This small molecule binds to this protein.
Small molecule (SMILES): Cc1nn(C)c(C)c1NS(=O)(=O)c1c(Cl)cc(-c2ccnc(N3CCNCC3)c2)cc1Cl

Binding-site contacts:
Ligand atom CAM contacts residue GLN383 of chain 1.A at 3.4 Å.
Ligand atom CAH contacts residue GLY171 of chain 1.A at 3.6 Å.
Ligand atom CAN contacts residue TYR67 of chain 1.A at 3.8 Å (hydrophobic).
Ligand atom CLG contacts residue TYR307 of chain 1.A at 2.8 Å.
Ligand atom NBE contacts residue SER292 of chain 1.A at 3.7 Å.
Ligand atom CAO contacts residue TYR183 of chain 1.A at 3.8 Å (hydrophobic).
Ligand atom CAP contacts residue THR169 of chain 1.A at 3.8 Å.
Ligand atom NAS contacts residue GLN383 of chain 1.A at 3.2 Å (h-bond).
Ligand atom NAS contacts residue ASN133 of chain 1.A at 3.4 Å (h-bond).
Ligand atom CAU contacts residue SER292 of chain 1.A at 3.7 Å.
Ligand atom CAY contacts residue TYR183 of chain 1.A at 3.9 Å (hydrophobic).
Ligand atom CAC contacts residue PHE77 of chain 1.A at 3.6 Å (hydrophobic).
Ligand atom CAB contacts residue GLU69 of chain 1.A at 3.8 Å.
Ligand atom CAI contacts residue VAL68 of chain 1.A at 3.9 Å (hydrophobic).
Ligand atom CLF contacts residue GLY359 of chain 1.A at 3.6 Å.
Ligand atom CAO contacts residue PHE77 of chain 1.A at 3.9 Å (hydrophobic).
Ligand atom CAP contacts residue MYA1 of chain 1.C at 3.8 Å.
Ligand atom SBF contacts residue HIS185 of chain 1.A at 3.6 Å.
Ligand atom OAE contacts residue HIS185 of chain 1.A at 3.0 Å.
Ligand atom CAL contacts residue TYR183 of chain 1.A at 3.3 Å (hydrophobic).
Ligand atom NAQ contacts residue GLY171 of chain 1.A at 3.7 Å.
Ligand atom NAS contacts residue THR169 of chain 1.A at 3.8 Å.
Ligand atom CAC contacts residue PHE75 of chain 1.A at 3.6 Å (hydrophobic).
Ligand atom CAK contacts residue TYR183 of chain 1.A at 3.6 Å (hydrophobic).
Ligand atom CAC contacts residue VAL68 of chain 1.A at 3.3 Å (hydrophobic).
Ligand atom CAB contacts residue ASP70 of chain 1.A at 3.4 Å.
Ligand atom OAD contacts residue HIS185 of chain 1.A at 3.0 Å.
Ligand atom NBD contacts residue LEU361 of chain 1.A at 3.8 Å.
Ligand atom CAC contacts residue ARG76 of chain 1.A at 3.9 Å.
Ligand atom CAA contacts residue PHE198 of chain 1.A at 3.4 Å (hydrophobic).
Ligand atom NAR contacts residue PHE75 of chain 1.A at 3.7 Å.
Ligand atom CBA contacts residue LEU361 of chain 1.A at 3.7 Å (hydrophobic).
Ligand atom CLG contacts residue PHE77 of chain 1.A at 3.6 Å.
Ligand atom CAC contacts residue SER292 of chain 1.A at 3.9 Å.
Ligand atom CAN contacts residue MYA1 of chain 1.C at 3.7 Å.
Ligand atom CAA contacts residue SER292 of chain 1.A at 3.8 Å.
Ligand atom CAN contacts residue ASN133 of chain 1.A at 3.7 Å.
Ligand atom CAK contacts residue PHE77 of chain 1.A at 3.4 Å (hydrophobic).
Ligand atom NAR contacts residue SER292 of chain 1.A at 2.8 Å (h-bond).
Ligand atom CAZ contacts residue TYR183 of chain 1.A at 3.5 Å (hydrophobic).

Sequence of chain 1.A:
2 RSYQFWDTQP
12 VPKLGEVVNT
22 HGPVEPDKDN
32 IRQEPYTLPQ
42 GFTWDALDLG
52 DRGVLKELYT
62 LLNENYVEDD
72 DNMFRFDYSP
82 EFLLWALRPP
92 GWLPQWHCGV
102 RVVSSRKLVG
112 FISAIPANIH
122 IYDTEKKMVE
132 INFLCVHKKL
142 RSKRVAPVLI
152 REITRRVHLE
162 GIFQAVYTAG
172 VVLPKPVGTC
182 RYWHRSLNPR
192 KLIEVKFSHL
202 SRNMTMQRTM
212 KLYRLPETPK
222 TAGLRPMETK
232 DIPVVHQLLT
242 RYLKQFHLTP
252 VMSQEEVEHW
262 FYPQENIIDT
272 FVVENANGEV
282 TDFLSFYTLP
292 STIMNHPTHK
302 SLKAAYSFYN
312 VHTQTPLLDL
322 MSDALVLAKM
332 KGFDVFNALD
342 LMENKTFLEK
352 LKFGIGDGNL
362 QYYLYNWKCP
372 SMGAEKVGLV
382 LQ